Sequence of chain 1.L:
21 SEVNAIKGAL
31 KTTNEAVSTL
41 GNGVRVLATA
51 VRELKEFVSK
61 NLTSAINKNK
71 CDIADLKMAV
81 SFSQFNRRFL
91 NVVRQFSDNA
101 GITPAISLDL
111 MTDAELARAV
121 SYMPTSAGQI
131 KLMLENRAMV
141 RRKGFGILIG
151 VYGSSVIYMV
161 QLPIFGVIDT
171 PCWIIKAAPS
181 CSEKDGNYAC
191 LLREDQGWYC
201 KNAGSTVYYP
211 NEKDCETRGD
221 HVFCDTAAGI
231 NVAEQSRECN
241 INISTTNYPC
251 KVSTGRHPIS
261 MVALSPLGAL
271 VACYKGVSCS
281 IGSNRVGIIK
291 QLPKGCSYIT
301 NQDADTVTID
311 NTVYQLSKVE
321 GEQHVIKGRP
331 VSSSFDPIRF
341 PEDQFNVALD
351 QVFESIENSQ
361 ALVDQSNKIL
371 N

Sequence of chain 1.H:
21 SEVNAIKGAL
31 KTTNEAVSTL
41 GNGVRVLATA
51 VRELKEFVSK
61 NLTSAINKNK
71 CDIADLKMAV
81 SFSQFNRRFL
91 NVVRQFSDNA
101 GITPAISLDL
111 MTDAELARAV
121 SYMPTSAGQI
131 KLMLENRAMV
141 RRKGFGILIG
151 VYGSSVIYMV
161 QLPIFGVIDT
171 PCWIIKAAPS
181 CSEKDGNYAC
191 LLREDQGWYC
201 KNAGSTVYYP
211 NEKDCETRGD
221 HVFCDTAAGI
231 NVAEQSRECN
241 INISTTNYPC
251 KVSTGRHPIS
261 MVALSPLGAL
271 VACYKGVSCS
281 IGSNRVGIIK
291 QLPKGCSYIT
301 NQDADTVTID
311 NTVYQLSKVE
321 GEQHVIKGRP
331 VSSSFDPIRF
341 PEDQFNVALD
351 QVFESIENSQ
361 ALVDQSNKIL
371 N

Binding-site contacts:
Ligand atom O7 contacts residue ASN61 of chain 1.H at 3.3 Å (h-bond).
Ligand atom C8 contacts residue ASN61 of chain 1.H at 4.4 Å.
Ligand atom C1 contacts residue ASN61 of chain 1.H at 1.4 Å.
Ligand atom C7 contacts residue ASN61 of chain 1.H at 3.3 Å.
Ligand atom C8 contacts residue PHE57 of chain 1.H at 4.2 Å (hydrophobic).
Ligand atom C8 contacts residue PRO341 of chain 1.L at 3.6 Å (hydrophobic).
Ligand atom C3 contacts residue ASN61 of chain 1.H at 3.8 Å.
Ligand atom C8 contacts residue ARG339 of chain 1.L at 3.2 Å.
Ligand atom O7 contacts residue ILE338 of chain 1.L at 4.5 Å.
Ligand atom O5 contacts residue ASN61 of chain 1.H at 2.4 Å (h-bond).
Ligand atom N2 contacts residue ASN61 of chain 1.H at 2.9 Å (h-bond).
Ligand atom C2 contacts residue ASN61 of chain 1.H at 2.5 Å.
Ligand atom C5 contacts residue ASN61 of chain 1.H at 3.7 Å.
Ligand atom C4 contacts residue ASN61 of chain 1.H at 4.3 Å.
Ligand atom O7 contacts residue ARG339 of chain 1.L at 4.2 Å.
Ligand atom C7 contacts residue ARG339 of chain 1.L at 4.1 Å.

The small molecule below binds the protein below.
Small molecule (SMILES): CC(=O)N[C@@H]1[C@@H](O)[C@H](O)[C@@H](CO)O[C@H]1O